This small molecule binds to this protein.
Small molecule (SMILES): Cc1c(Cl)ccc2c(/C=C3\NC(=O)N(Cc4ccc(F)c(F)c4)C3=O)c[nH]c12

Binding-site contacts:
Ligand atom C27 contacts residue GLN60 of chain 1.C at 3.4 Å.
Ligand atom C15 contacts residue TYR55 of chain 1.C at 2.9 Å (hydrophobic).
Ligand atom F25 contacts residue LEU87 of chain 1.D at 3.2 Å.
Ligand atom C10 contacts residue TYR55 of chain 1.C at 3.5 Å (hydrophobic).
Ligand atom N5 contacts residue 03M1 of chain 1.I at 3.5 Å.
Ligand atom C20 contacts residue MET42 of chain 1.D at 3.3 Å (hydrophobic).
Ligand atom C4 contacts residue MET50 of chain 1.C at 3.5 Å (hydrophobic).
Ligand atom O16 contacts residue GLN60 of chain 1.C at 3.2 Å (h-bond).
Ligand atom N5 contacts residue TYR55 of chain 1.C at 3.6 Å.
Ligand atom C2 contacts residue ILE49 of chain 1.C at 3.6 Å (hydrophobic).
Ligand atom O16 contacts residue VAL81 of chain 1.D at 3.4 Å.
Ligand atom C6 contacts residue TYR55 of chain 1.C at 3.5 Å (hydrophobic).
Ligand atom C9 contacts residue 03M1 of chain 1.I at 3.5 Å.
Ligand atom C11 contacts residue TYR55 of chain 1.C at 3.1 Å (hydrophobic).
Ligand atom N12 contacts residue GLN60 of chain 1.C at 2.4 Å (h-bond).
Ligand atom C11 contacts residue GLN60 of chain 1.C at 3.6 Å.
Ligand atom F26 contacts residue ILE49 of chain 1.D at 3.5 Å.
Ligand atom C7 contacts residue 03M1 of chain 1.I at 3.4 Å.
Ligand atom C10 contacts residue 03M1 of chain 1.I at 3.6 Å.
Ligand atom C13 contacts residue GLN60 of chain 1.C at 3.2 Å.
Ligand atom C8 contacts residue 03M1 of chain 1.I at 3.4 Å.
Ligand atom C6 contacts residue GLN60 of chain 1.C at 3.2 Å.
Ligand atom C13 contacts residue TYR55 of chain 1.C at 3.5 Å (hydrophobic).
Ligand atom CL contacts residue ILE49 of chain 1.C at 3.5 Å.
Ligand atom N14 contacts residue TYR55 of chain 1.C at 3.2 Å (h-bond).
Ligand atom F26 contacts residue LEU45 of chain 1.D at 3.0 Å.
Ligand atom C4 contacts residue 03M1 of chain 1.I at 3.6 Å.
Ligand atom C21 contacts residue GLY46 of chain 1.D at 3.2 Å.
Ligand atom N5 contacts residue GLN60 of chain 1.C at 2.7 Å (h-bond).
Ligand atom C6 contacts residue 03M1 of chain 1.I at 3.6 Å.
Ligand atom C9 contacts residue GLN60 of chain 1.C at 3.6 Å.
Ligand atom C2 contacts residue 03M1 of chain 1.I at 3.4 Å.
Ligand atom C27 contacts residue VAL81 of chain 1.C at 3.5 Å (hydrophobic).
Ligand atom N12 contacts residue TYR55 of chain 1.C at 3.2 Å.
Ligand atom C3 contacts residue 03M1 of chain 1.I at 3.6 Å.
Ligand atom C21 contacts residue MET42 of chain 1.D at 3.3 Å (hydrophobic).
Ligand atom C21 contacts residue LEU45 of chain 1.D at 3.5 Å (hydrophobic).
Ligand atom C1 contacts residue 03M1 of chain 1.I at 3.5 Å.
Ligand atom O17 contacts residue TYR55 of chain 1.C at 3.3 Å (h-bond).
Ligand atom F26 contacts residue LEU87 of chain 1.D at 3.4 Å.

Sequence of chain 1.C:
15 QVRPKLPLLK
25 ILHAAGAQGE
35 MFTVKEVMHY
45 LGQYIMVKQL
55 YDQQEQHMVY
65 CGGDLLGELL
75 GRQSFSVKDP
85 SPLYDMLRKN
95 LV

Sequence of chain 1.D:
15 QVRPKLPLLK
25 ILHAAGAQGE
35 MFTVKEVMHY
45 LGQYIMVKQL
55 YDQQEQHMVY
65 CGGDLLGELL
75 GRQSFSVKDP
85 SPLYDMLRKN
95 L